Binding-site contacts:
Ligand atom C7 contacts residue THR206 of chain 2.D at 4.2 Å.
Ligand atom C5 contacts residue ASN204 of chain 2.D at 3.7 Å.
Ligand atom O5 contacts residue ASN204 of chain 2.D at 2.4 Å (h-bond).
Ligand atom C8 contacts residue THR206 of chain 2.D at 3.3 Å.
Ligand atom C2 contacts residue ASN204 of chain 2.D at 2.4 Å.
Ligand atom C7 contacts residue ASN204 of chain 2.D at 3.0 Å.
Ligand atom C7 contacts residue SER244 of chain 2.D at 3.7 Å.
Ligand atom C8 contacts residue TRP66 of chain 2.D at 3.7 Å (hydrophobic).
Ligand atom C1 contacts residue ASN204 of chain 2.D at 1.4 Å.
Ligand atom N2 contacts residue THR206 of chain 2.D at 3.9 Å.
Ligand atom O7 contacts residue SER244 of chain 2.D at 3.5 Å (h-bond).
Ligand atom C4 contacts residue ASN204 of chain 2.D at 4.2 Å.
Ligand atom C1 contacts residue THR206 of chain 2.D at 3.9 Å.
Ligand atom C2 contacts residue THR206 of chain 2.D at 4.4 Å.
Ligand atom N2 contacts residue ASN204 of chain 2.D at 2.8 Å (h-bond).
Ligand atom C8 contacts residue ASN204 of chain 2.D at 3.9 Å.
Ligand atom C8 contacts residue SER244 of chain 2.D at 3.0 Å.
Ligand atom C3 contacts residue ASN204 of chain 2.D at 3.8 Å.
Ligand atom O7 contacts residue ASN204 of chain 2.D at 2.9 Å (h-bond).

Sequence of chain 2.D:
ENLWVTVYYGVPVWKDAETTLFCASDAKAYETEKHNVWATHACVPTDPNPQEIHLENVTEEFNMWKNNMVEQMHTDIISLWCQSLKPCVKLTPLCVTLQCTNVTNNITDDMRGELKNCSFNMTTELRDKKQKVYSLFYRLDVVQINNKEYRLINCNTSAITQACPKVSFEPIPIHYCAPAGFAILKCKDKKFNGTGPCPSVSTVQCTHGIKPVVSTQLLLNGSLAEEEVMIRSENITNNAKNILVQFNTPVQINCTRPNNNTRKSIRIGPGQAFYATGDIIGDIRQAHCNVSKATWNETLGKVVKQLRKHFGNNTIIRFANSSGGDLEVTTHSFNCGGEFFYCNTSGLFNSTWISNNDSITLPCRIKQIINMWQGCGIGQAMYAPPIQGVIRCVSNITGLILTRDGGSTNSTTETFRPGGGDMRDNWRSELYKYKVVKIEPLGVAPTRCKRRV

This small molecule binds to this protein.
Small molecule (SMILES): CC(=O)N[C@H]1[C@H](O[C@H]2[C@H](O)[C@@H](NC(C)=O)CO[C@@H]2CO)O[C@H](CO)[C@@H](O)[C@@H]1O